A protein and the small-molecule ligand that binds it are described below.
Small molecule (SMILES): Nc1ncnc2c1ncn2[C@@H]1O[C@H](COP(=O)(O)OP(=O)(O)OP(O)(O)=S)[C@@H](O)[C@H]1O

Binding-site contacts:
Ligand atom O3G contacts residue PRO247 of chain 1.A at 3.8 Å.
Ligand atom N1 contacts residue GLY207 of chain 1.A at 3.8 Å.
Ligand atom PG contacts residue GLY248 of chain 1.A at 3.8 Å.
Ligand atom N1 contacts residue ASP205 of chain 1.A at 3.5 Å (salt-bridge).
Ligand atom O2A contacts residue LYS251 of chain 1.A at 3.3 Å (salt-bridge).
Ligand atom PB contacts residue GLY248 of chain 1.A at 3.4 Å.
Ligand atom O2G contacts residue MG1 of chain 1.N at 2.1 Å.
Ligand atom O1B contacts residue LYS251 of chain 1.A at 3.5 Å (salt-bridge).
Ligand atom PB contacts residue GLY250 of chain 1.A at 3.5 Å.
Ligand atom O2B contacts residue GLY248 of chain 1.A at 3.4 Å (h-bond).
Ligand atom O1A contacts residue MG1 of chain 1.N at 3.3 Å.
Ligand atom O1B contacts residue THR252 of chain 1.A at 3.5 Å (h-bond).
Ligand atom O3B contacts residue PRO247 of chain 1.A at 3.6 Å.
Ligand atom C8 contacts residue THR249 of chain 1.A at 3.8 Å.
Ligand atom PG contacts residue MG1 of chain 1.N at 3.5 Å.
Ligand atom PB contacts residue THR249 of chain 1.A at 3.8 Å.
Ligand atom O2A contacts residue LEU253 of chain 1.A at 3.7 Å.
Ligand atom O2' contacts residue HIS384 of chain 1.A at 3.7 Å.
Ligand atom O2A contacts residue MG1 of chain 1.N at 3.2 Å.
Ligand atom C8 contacts residue GLY248 of chain 1.A at 3.7 Å.
Ligand atom N6 contacts residue GLY207 of chain 1.A at 3.4 Å (h-bond).
Ligand atom PA contacts residue MG1 of chain 1.N at 3.6 Å.
Ligand atom O2B contacts residue GLY250 of chain 1.A at 2.5 Å (h-bond).
Ligand atom N7 contacts residue THR249 of chain 1.A at 3.2 Å (h-bond).
Ligand atom O2B contacts residue LYS251 of chain 1.A at 3.1 Å (salt-bridge).
Ligand atom O2B contacts residue THR249 of chain 1.A at 2.7 Å (h-bond).
Ligand atom O2A contacts residue THR252 of chain 1.A at 3.1 Å (h-bond).
Ligand atom C8 contacts residue GLY250 of chain 1.A at 3.7 Å.
Ligand atom O3B contacts residue GLY248 of chain 1.A at 2.6 Å (h-bond).
Ligand atom O3A contacts residue GLY250 of chain 1.A at 3.4 Å (h-bond).
Ligand atom O4' contacts residue ALA409 of chain 1.A at 3.6 Å.
Ligand atom N7 contacts residue GLY250 of chain 1.A at 3.6 Å.
Ligand atom N1 contacts residue ILE380 of chain 1.A at 3.8 Å.
Ligand atom PB contacts residue MG1 of chain 1.N at 3.4 Å.
Ligand atom O3A contacts residue GLY248 of chain 1.A at 3.4 Å.
Ligand atom N3 contacts residue HIS384 of chain 1.A at 3.2 Å.
Ligand atom C2 contacts residue ASP205 of chain 1.A at 3.2 Å.
Ligand atom O2A contacts residue GLY250 of chain 1.A at 3.3 Å.
Ligand atom N3 contacts residue LEU253 of chain 1.A at 3.8 Å.
Ligand atom O1B contacts residue MG1 of chain 1.N at 2.1 Å.

Sequence of chain 1.A:
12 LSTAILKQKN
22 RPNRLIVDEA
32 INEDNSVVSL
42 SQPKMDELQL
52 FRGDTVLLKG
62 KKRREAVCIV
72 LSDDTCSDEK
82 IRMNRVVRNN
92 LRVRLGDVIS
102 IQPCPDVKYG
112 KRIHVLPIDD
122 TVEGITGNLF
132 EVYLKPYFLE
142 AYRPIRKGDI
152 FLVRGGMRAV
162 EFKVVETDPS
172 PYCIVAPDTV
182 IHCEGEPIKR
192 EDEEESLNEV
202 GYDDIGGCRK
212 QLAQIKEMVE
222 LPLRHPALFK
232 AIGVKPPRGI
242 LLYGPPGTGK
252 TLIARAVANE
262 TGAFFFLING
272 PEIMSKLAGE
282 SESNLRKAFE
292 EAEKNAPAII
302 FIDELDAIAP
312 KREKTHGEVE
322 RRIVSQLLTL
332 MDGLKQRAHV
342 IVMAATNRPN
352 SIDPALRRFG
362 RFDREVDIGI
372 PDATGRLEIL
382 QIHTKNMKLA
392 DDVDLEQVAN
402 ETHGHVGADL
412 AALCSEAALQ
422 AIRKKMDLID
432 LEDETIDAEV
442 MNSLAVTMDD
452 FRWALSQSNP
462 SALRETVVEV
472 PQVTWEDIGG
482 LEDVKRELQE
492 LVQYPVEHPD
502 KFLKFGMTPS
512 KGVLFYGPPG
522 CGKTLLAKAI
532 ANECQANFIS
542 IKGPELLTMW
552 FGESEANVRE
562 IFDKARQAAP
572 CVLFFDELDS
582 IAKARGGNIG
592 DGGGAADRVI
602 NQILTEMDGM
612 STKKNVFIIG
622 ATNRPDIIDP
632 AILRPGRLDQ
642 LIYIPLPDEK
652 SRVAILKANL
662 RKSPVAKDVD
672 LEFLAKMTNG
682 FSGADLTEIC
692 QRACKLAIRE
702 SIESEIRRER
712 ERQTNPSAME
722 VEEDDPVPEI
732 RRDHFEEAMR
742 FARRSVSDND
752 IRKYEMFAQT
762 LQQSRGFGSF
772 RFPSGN

Sequence of chain 1.F:
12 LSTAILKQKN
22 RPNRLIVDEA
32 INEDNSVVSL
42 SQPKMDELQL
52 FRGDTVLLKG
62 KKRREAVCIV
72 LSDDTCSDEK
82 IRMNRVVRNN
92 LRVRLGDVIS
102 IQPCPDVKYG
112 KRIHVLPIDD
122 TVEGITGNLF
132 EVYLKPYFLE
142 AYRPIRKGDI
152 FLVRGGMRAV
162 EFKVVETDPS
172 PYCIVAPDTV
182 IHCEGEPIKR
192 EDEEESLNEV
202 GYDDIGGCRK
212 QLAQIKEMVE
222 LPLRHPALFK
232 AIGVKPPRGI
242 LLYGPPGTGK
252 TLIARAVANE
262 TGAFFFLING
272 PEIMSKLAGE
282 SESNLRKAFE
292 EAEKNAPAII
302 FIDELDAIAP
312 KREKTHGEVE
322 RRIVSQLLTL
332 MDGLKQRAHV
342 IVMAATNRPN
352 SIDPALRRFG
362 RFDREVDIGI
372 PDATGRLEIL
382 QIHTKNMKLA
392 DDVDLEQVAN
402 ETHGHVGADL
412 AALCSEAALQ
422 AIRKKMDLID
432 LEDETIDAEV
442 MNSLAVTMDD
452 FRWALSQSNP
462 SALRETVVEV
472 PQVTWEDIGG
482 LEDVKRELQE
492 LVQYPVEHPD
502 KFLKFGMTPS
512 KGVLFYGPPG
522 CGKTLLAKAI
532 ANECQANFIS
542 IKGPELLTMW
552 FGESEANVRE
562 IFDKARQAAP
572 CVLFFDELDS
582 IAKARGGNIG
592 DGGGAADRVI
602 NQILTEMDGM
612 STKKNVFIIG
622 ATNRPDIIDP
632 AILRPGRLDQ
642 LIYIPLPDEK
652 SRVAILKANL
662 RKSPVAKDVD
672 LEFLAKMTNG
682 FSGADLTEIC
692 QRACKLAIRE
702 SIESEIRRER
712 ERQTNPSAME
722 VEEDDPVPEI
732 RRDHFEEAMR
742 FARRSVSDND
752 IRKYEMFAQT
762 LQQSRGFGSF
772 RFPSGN